Binding-site contacts:
Ligand atom O4 contacts residue TRP144 of chain 1.A at 3.7 Å.
Ligand atom C6 contacts residue SER161 of chain 1.A at 4.0 Å.
Ligand atom C3 contacts residue PHE177 of chain 1.A at 4.0 Å (hydrophobic).
Ligand atom C9 contacts residue TYR195 of chain 1.A at 3.6 Å (hydrophobic).
Ligand atom C2 contacts residue PHE177 of chain 1.A at 3.5 Å (hydrophobic).
Ligand atom C2 contacts residue SER161 of chain 1.A at 4.1 Å.
Ligand atom C8 contacts residue TYR195 of chain 1.A at 4.2 Å (hydrophobic).
Ligand atom C2 contacts residue TYR195 of chain 1.A at 3.9 Å (hydrophobic).
Ligand atom C5 contacts residue TRP144 of chain 1.A at 3.4 Å (hydrophobic).
Ligand atom C10 contacts residue TRP144 of chain 1.A at 3.6 Å (hydrophobic).
Ligand atom C9 contacts residue MET204 of chain 1.A at 3.9 Å (hydrophobic).
Ligand atom C10 contacts residue ASP111 of chain 1.A at 4.3 Å.
Ligand atom O4 contacts residue SER161 of chain 1.A at 3.3 Å (h-bond).
Ligand atom C6 contacts residue ASP160 of chain 1.A at 3.6 Å.
Ligand atom C6 contacts residue TRP144 of chain 1.A at 3.5 Å (hydrophobic).
Ligand atom C9 contacts residue ASP224 of chain 1.A at 3.7 Å.
Ligand atom C5 contacts residue ASP160 of chain 1.A at 4.0 Å.
Ligand atom C8 contacts residue SER206 of chain 1.A at 4.3 Å.
Ligand atom N1 contacts residue ASP224 of chain 1.A at 3.9 Å.
Ligand atom O7 contacts residue SER161 of chain 1.A at 2.8 Å (h-bond).
Ligand atom C5 contacts residue SER161 of chain 1.A at 3.1 Å.
Ligand atom O4 contacts residue TYR195 of chain 1.A at 3.4 Å.
Ligand atom C8 contacts residue PHE177 of chain 1.A at 4.0 Å (hydrophobic).
Ligand atom C10 contacts residue MET158 of chain 1.A at 3.9 Å (hydrophobic).
Ligand atom N1 contacts residue TRP144 of chain 1.A at 4.4 Å.
Ligand atom C2 contacts residue MET158 of chain 1.A at 4.1 Å (hydrophobic).
Ligand atom C3 contacts residue MET158 of chain 1.A at 3.5 Å (hydrophobic).
Ligand atom C10 contacts residue ASP224 of chain 1.A at 3.5 Å.
Ligand atom O7 contacts residue MET158 of chain 1.A at 3.6 Å.
Ligand atom C9 contacts residue TRP144 of chain 1.A at 3.6 Å (hydrophobic).
Ligand atom C6 contacts residue TYR195 of chain 1.A at 3.8 Å (hydrophobic).
Ligand atom C10 contacts residue PHE113 of chain 1.A at 3.4 Å (hydrophobic).
Ligand atom C3 contacts residue SER161 of chain 1.A at 3.3 Å.
Ligand atom C8 contacts residue ASP224 of chain 1.A at 3.6 Å.
Ligand atom C3 contacts residue TYR195 of chain 1.A at 4.4 Å (hydrophobic).
Ligand atom C3 contacts residue TRP144 of chain 1.A at 4.1 Å (hydrophobic).
Ligand atom C5 contacts residue TYR195 of chain 1.A at 4.1 Å (hydrophobic).
Ligand atom C8 contacts residue PHE113 of chain 1.A at 3.9 Å (hydrophobic).
Ligand atom O7 contacts residue ASP160 of chain 1.A at 3.4 Å (salt-bridge).
Ligand atom O7 contacts residue TRP144 of chain 1.A at 3.6 Å.

Sequence of chain 1.A:
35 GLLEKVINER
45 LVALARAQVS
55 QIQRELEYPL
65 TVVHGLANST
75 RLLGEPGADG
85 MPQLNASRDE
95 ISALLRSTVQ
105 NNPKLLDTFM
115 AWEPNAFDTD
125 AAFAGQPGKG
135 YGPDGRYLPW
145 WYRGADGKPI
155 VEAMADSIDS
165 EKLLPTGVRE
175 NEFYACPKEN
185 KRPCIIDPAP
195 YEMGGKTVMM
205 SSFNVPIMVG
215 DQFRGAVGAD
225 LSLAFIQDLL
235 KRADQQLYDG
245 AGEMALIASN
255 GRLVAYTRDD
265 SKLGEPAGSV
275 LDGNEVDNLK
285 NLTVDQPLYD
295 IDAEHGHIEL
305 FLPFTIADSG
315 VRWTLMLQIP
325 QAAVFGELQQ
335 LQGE

This small molecule binds to this protein.
Small molecule (SMILES): CC(=O)OCC[N+](C)(C)C